Sequence of chain 4.A:
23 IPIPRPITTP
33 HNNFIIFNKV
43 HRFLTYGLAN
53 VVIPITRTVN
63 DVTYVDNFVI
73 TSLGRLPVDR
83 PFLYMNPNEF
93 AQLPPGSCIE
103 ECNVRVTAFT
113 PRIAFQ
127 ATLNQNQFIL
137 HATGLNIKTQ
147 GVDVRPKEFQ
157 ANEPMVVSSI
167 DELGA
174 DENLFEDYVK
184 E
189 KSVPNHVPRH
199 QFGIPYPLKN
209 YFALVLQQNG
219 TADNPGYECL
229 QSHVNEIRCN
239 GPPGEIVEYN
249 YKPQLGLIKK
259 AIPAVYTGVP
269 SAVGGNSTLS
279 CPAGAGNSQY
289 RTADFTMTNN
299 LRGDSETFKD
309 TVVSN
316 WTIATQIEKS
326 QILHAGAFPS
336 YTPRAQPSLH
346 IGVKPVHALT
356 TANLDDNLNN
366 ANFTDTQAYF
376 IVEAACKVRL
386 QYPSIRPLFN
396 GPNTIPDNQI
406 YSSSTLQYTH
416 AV

This small molecule binds to this protein.
Small molecule (SMILES): Cc1cn([C@H]2C[C@H](O[P](=O)(O)OC[C@H]3O[C@@H](n4cc(C)c(=O)[nH]c4=O)C[C@@H]3O)[C@@H](CO[P](=O)(O)O[C@H]3C[C@H](n4ccc(=O)[nH]c4=O)O[C@@H]3COP(=O)=O)O2)c(=O)[nH]c1=O

Binding-site contacts:
Ligand atom C4' contacts residue LEU328 of chain 4.A at 4.1 Å (hydrophobic).
Ligand atom C6 contacts residue GLY98 of chain 4.A at 4.1 Å.
Ligand atom O2 contacts residue PRO334 of chain 4.A at 3.8 Å.
Ligand atom C1' contacts residue LEU328 of chain 4.A at 3.9 Å (hydrophobic).
Ligand atom C4 contacts residue GLY98 of chain 4.A at 3.2 Å.
Ligand atom N3 contacts residue LEU328 of chain 4.A at 3.9 Å.
Ligand atom C5' contacts residue GLN252 of chain 4.A at 3.4 Å.
Ligand atom C7 contacts residue TYR336 of chain 4.A at 3.6 Å (hydrophobic).
Ligand atom C4 contacts residue PRO334 of chain 4.A at 3.6 Å (hydrophobic).
Ligand atom O5' contacts residue GLN252 of chain 4.A at 3.1 Å (h-bond).
Ligand atom C4' contacts residue GLN252 of chain 4.A at 3.5 Å.
Ligand atom OP1 contacts residue GLN252 of chain 4.A at 3.7 Å.
Ligand atom C1' contacts residue PHE333 of chain 4.A at 3.1 Å (hydrophobic).
Ligand atom OP2 contacts residue PHE333 of chain 4.A at 3.3 Å.
Ligand atom N3 contacts residue PRO334 of chain 4.A at 3.5 Å.
Ligand atom O5' contacts residue PHE333 of chain 4.A at 3.8 Å.
Ligand atom C2' contacts residue LEU328 of chain 4.A at 3.7 Å (hydrophobic).
Ligand atom O4 contacts residue PRO334 of chain 4.A at 3.7 Å.
Ligand atom P contacts residue PHE333 of chain 4.A at 3.8 Å.
Ligand atom OP2 contacts residue GLN252 of chain 4.A at 4.1 Å.
Ligand atom C5 contacts residue GLY98 of chain 4.A at 2.9 Å.
Ligand atom OP1 contacts residue ARG391 of chain 4.A at 3.8 Å.
Ligand atom N1 contacts residue LEU328 of chain 4.A at 3.8 Å.
Ligand atom C6 contacts residue PHE333 of chain 4.A at 3.7 Å (hydrophobic).
Ligand atom O4 contacts residue GLY98 of chain 4.A at 2.8 Å (h-bond).
Ligand atom C2 contacts residue PRO334 of chain 4.A at 3.7 Å (hydrophobic).
Ligand atom OP2 contacts residue GLU102 of chain 4.A at 3.5 Å (salt-bridge).
Ligand atom OP2 contacts residue ARG391 of chain 4.A at 3.9 Å.
Ligand atom O3' contacts residue PHE333 of chain 4.A at 3.5 Å.
Ligand atom O5' contacts residue LEU328 of chain 4.A at 3.6 Å.
Ligand atom O2 contacts residue LEU328 of chain 4.A at 2.2 Å.
Ligand atom C2' contacts residue PHE333 of chain 4.A at 2.9 Å (hydrophobic).
Ligand atom N1 contacts residue PHE333 of chain 4.A at 3.8 Å.
Ligand atom C5' contacts residue PHE333 of chain 4.A at 3.2 Å (hydrophobic).
Ligand atom O4' contacts residue LEU328 of chain 4.A at 3.0 Å.
Ligand atom C2 contacts residue LEU328 of chain 4.A at 3.0 Å (hydrophobic).
Ligand atom O4' contacts residue PRO334 of chain 4.A at 4.0 Å.
Ligand atom O4' contacts residue GLN252 of chain 4.A at 3.9 Å.
Ligand atom C3' contacts residue PHE333 of chain 4.A at 3.8 Å (hydrophobic).
Ligand atom O4 contacts residue ALA259 of chain 4.A at 3.2 Å.